Sequence of chain 1.A:
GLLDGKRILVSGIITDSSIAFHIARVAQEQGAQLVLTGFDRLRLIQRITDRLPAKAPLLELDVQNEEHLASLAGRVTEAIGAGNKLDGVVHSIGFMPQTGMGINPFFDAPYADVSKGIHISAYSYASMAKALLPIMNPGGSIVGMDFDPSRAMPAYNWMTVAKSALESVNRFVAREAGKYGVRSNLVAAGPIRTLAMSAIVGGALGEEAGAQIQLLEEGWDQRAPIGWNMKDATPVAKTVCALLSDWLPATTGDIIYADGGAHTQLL

The small molecule below binds the protein below.
Small molecule (SMILES): O=C(NCc1cccnc1)NC1CCCCC1

Binding-site contacts:
Ligand atom C16 contacts residue PRO193 of chain 1.A at 3.8 Å (hydrophobic).
Ligand atom C25 contacts residue PHE97 of chain 1.A at 3.9 Å (hydrophobic).
Ligand atom N18 contacts residue NAD1 of chain 1.B at 4.0 Å.
Ligand atom C09 contacts residue PHE149 of chain 1.A at 3.3 Å (hydrophobic).
Ligand atom C08 contacts residue NAD1 of chain 1.B at 3.9 Å.
Ligand atom C22 contacts residue MET103 of chain 1.A at 4.0 Å (hydrophobic).
Ligand atom O01 contacts residue TYR158 of chain 1.A at 2.7 Å (h-bond).
Ligand atom N03 contacts residue NAD1 of chain 1.B at 3.5 Å.
Ligand atom C09 contacts residue TYR158 of chain 1.A at 3.3 Å (hydrophobic).
Ligand atom C11 contacts residue PHE149 of chain 1.A at 3.6 Å (hydrophobic).
Ligand atom N03 contacts residue TYR158 of chain 1.A at 3.8 Å.
Ligand atom C13 contacts residue PHE149 of chain 1.A at 4.0 Å (hydrophobic).
Ligand atom C34 contacts residue NAD1 of chain 1.B at 3.7 Å.
Ligand atom C05 contacts residue NAD1 of chain 1.B at 3.6 Å.
Ligand atom C11 contacts residue TYR158 of chain 1.A at 3.9 Å (hydrophobic).
Ligand atom N03 contacts residue MET199 of chain 1.A at 3.7 Å.
Ligand atom N18 contacts residue MET199 of chain 1.A at 3.8 Å.
Ligand atom C13 contacts residue ILE215 of chain 1.A at 4.0 Å (hydrophobic).
Ligand atom N15 contacts residue MET199 of chain 1.A at 3.7 Å.
Ligand atom C16 contacts residue NAD1 of chain 1.B at 3.3 Å.
Ligand atom C02 contacts residue NAD1 of chain 1.B at 3.6 Å.
Ligand atom C16 contacts residue MET199 of chain 1.A at 3.7 Å (hydrophobic).
Ligand atom C20 contacts residue NAD1 of chain 1.B at 3.5 Å.
Ligand atom C16 contacts residue PHE149 of chain 1.A at 3.9 Å (hydrophobic).
Ligand atom C05 contacts residue TYR158 of chain 1.A at 3.7 Å (hydrophobic).
Ligand atom C11 contacts residue LEU218 of chain 1.A at 3.7 Å (hydrophobic).
Ligand atom C13 contacts residue LEU218 of chain 1.A at 3.7 Å (hydrophobic).
Ligand atom C08 contacts residue TYR158 of chain 1.A at 4.0 Å (hydrophobic).
Ligand atom N15 contacts residue GLU219 of chain 1.A at 2.9 Å (salt-bridge).
Ligand atom C13 contacts residue GLU219 of chain 1.A at 3.8 Å.
Ligand atom C02 contacts residue TYR158 of chain 1.A at 3.7 Å (hydrophobic).
Ligand atom C08 contacts residue PHE149 of chain 1.A at 3.6 Å (hydrophobic).
Ligand atom C31 contacts residue NAD1 of chain 1.B at 3.8 Å.
Ligand atom C25 contacts residue GLY96 of chain 1.A at 3.9 Å.
Ligand atom N15 contacts residue PRO193 of chain 1.A at 3.6 Å.
Ligand atom C05 contacts residue PHE149 of chain 1.A at 3.6 Å (hydrophobic).
Ligand atom C31 contacts residue GLY96 of chain 1.A at 3.5 Å.
Ligand atom O01 contacts residue NAD1 of chain 1.B at 2.8 Å (h-bond).
Ligand atom C16 contacts residue GLU219 of chain 1.A at 3.6 Å.
Ligand atom C28 contacts residue GLY96 of chain 1.A at 3.3 Å.